Sequence of chain 1.R:
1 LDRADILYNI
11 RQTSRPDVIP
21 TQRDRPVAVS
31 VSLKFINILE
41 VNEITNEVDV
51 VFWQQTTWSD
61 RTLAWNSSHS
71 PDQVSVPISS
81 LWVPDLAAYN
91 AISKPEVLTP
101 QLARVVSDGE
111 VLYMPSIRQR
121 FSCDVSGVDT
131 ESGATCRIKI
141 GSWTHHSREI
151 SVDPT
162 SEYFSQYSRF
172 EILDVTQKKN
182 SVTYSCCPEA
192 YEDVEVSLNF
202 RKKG

Binding-site contacts:
Ligand atom BR1 contacts residue ALA103 of chain 1.R at 4.0 Å.
Ligand atom C8 contacts residue TYR185 of chain 1.Q at 3.8 Å (hydrophobic).
Ligand atom N1 contacts residue MET114 of chain 1.R at 3.6 Å.
Ligand atom C1 contacts residue MET114 of chain 1.R at 3.5 Å (hydrophobic).
Ligand atom C6 contacts residue MET114 of chain 1.R at 3.5 Å (hydrophobic).
Ligand atom C5 contacts residue LEU112 of chain 1.R at 3.9 Å (hydrophobic).
Ligand atom C3 contacts residue CYS187 of chain 1.Q at 4.0 Å (hydrophobic).
Ligand atom N3 contacts residue TYR89 of chain 1.Q at 2.8 Å (h-bond).
Ligand atom C1 contacts residue TRP143 of chain 1.Q at 3.6 Å (hydrophobic).
Ligand atom BR1 contacts residue THR144 of chain 1.Q at 3.7 Å.
Ligand atom N1 contacts residue THR144 of chain 1.Q at 3.6 Å.
Ligand atom C10 contacts residue MET114 of chain 1.R at 4.0 Å (hydrophobic).
Ligand atom C7 contacts residue TRP143 of chain 1.Q at 4.0 Å (hydrophobic).
Ligand atom C10 contacts residue CYS187 of chain 1.Q at 3.6 Å (hydrophobic).
Ligand atom C9 contacts residue TYR192 of chain 1.Q at 3.3 Å (hydrophobic).
Ligand atom C3 contacts residue TRP143 of chain 1.Q at 3.8 Å (hydrophobic).
Ligand atom C3 contacts residue LEU112 of chain 1.R at 4.1 Å (hydrophobic).
Ligand atom N1 contacts residue TRP143 of chain 1.Q at 4.0 Å.
Ligand atom N2 contacts residue MET114 of chain 1.R at 3.3 Å.
Ligand atom C2 contacts residue MET114 of chain 1.R at 3.4 Å (hydrophobic).
Ligand atom C8 contacts residue TYR192 of chain 1.Q at 3.7 Å (hydrophobic).
Ligand atom C8 contacts residue TYR89 of chain 1.Q at 3.0 Å (hydrophobic).
Ligand atom C9 contacts residue TRP143 of chain 1.Q at 3.3 Å (hydrophobic).
Ligand atom C7 contacts residue TYR89 of chain 1.Q at 3.8 Å (hydrophobic).
Ligand atom BR1 contacts residue LEU102 of chain 1.R at 3.8 Å.
Ligand atom C2 contacts residue TRP143 of chain 1.Q at 3.3 Å (hydrophobic).
Ligand atom BR1 contacts residue ARG104 of chain 1.R at 3.5 Å.
Ligand atom C10 contacts residue TRP143 of chain 1.Q at 3.9 Å (hydrophobic).
Ligand atom C7 contacts residue TRP53 of chain 1.R at 3.4 Å (hydrophobic).
Ligand atom N3 contacts residue TRP143 of chain 1.Q at 3.2 Å (h-bond).
Ligand atom C3 contacts residue MET114 of chain 1.R at 4.1 Å (hydrophobic).
Ligand atom C6 contacts residue TRP143 of chain 1.Q at 3.8 Å (hydrophobic).
Ligand atom BR1 contacts residue LEU112 of chain 1.R at 3.1 Å.
Ligand atom C6 contacts residue TRP53 of chain 1.R at 3.9 Å (hydrophobic).
Ligand atom N2 contacts residue TRP143 of chain 1.Q at 3.4 Å (h-bond).
Ligand atom C5 contacts residue THR144 of chain 1.Q at 3.5 Å.
Ligand atom C3 contacts residue CYS188 of chain 1.Q at 3.8 Å (hydrophobic).
Ligand atom C8 contacts residue TRP143 of chain 1.Q at 3.5 Å (hydrophobic).
Ligand atom C4 contacts residue LEU112 of chain 1.R at 3.5 Å (hydrophobic).
Ligand atom BR1 contacts residue TYR113 of chain 1.R at 4.1 Å.

Sequence of chain 1.Q:
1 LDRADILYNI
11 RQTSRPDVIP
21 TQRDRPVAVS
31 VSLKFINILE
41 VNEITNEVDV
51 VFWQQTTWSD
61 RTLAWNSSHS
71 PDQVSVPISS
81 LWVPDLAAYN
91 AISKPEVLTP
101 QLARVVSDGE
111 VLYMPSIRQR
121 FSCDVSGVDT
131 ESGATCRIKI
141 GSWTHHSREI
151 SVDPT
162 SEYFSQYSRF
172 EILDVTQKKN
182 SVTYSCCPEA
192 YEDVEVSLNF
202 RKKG

The small molecule below binds the protein below.
Small molecule (SMILES): Brc1ccc(N2CCCNCC2)cn1